A small-molecule ligand and the protein it binds are described below.
Small molecule (SMILES): CC(=O)N[C@@H]1[C@@H](O)[C@H](O)[C@@H](CO)O[C@H]1O

Sequence of chain 1.C:
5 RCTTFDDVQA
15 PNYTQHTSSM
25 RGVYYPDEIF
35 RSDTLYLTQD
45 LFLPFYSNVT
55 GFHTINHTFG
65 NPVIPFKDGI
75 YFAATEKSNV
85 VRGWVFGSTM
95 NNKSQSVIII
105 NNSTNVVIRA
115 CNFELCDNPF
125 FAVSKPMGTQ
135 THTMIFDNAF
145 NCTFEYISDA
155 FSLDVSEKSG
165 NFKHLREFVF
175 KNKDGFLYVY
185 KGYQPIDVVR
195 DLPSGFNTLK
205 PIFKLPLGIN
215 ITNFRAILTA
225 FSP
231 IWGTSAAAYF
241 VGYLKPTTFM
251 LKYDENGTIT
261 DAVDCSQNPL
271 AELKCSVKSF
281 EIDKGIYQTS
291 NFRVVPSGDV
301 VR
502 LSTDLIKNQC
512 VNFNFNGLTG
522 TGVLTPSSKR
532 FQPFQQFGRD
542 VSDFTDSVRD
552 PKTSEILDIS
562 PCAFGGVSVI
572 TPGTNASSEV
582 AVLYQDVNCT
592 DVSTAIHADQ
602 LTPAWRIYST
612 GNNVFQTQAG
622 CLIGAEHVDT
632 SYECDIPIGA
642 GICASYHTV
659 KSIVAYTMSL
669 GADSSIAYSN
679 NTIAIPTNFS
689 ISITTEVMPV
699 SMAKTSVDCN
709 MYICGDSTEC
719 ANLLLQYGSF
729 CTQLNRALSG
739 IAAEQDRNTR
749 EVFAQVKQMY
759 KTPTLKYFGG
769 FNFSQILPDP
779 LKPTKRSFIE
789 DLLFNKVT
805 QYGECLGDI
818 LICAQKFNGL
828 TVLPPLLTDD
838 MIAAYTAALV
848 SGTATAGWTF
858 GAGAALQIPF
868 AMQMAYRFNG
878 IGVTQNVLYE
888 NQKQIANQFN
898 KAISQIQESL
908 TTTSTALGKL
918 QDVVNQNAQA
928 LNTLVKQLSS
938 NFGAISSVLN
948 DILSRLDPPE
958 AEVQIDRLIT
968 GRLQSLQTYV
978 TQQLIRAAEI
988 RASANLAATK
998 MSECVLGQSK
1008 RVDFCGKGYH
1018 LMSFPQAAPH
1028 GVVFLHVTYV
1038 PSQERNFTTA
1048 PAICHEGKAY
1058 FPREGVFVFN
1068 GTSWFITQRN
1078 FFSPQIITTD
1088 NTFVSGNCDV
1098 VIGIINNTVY

Binding-site contacts:
Ligand atom N2 contacts residue ASN678 of chain 1.C at 2.9 Å (h-bond).
Ligand atom C8 contacts residue ASN678 of chain 1.C at 4.3 Å.
Ligand atom C7 contacts residue ASN678 of chain 1.C at 3.1 Å.
Ligand atom O7 contacts residue ASN678 of chain 1.C at 3.0 Å (h-bond).
Ligand atom C8 contacts residue GLY1100 of chain 1.C at 4.0 Å.
Ligand atom C8 contacts residue ILE1099 of chain 1.C at 3.8 Å (hydrophobic).
Ligand atom C7 contacts residue ILE1099 of chain 1.C at 4.4 Å (hydrophobic).
Ligand atom C4 contacts residue ASN678 of chain 1.C at 4.3 Å.
Ligand atom C5 contacts residue ASN678 of chain 1.C at 3.7 Å.
Ligand atom C2 contacts residue ASN678 of chain 1.C at 2.5 Å.
Ligand atom O7 contacts residue ILE1099 of chain 1.C at 4.2 Å.
Ligand atom C3 contacts residue ASN678 of chain 1.C at 3.8 Å.
Ligand atom C1 contacts residue ASN678 of chain 1.C at 1.4 Å.
Ligand atom O5 contacts residue ASN678 of chain 1.C at 2.4 Å (h-bond).